The protein below binds the small molecule below.
Small molecule (SMILES): Nc1ncnc2c1ncn2[C@@H]1O[C@H](CO[P](=O)(O)O[P](=O)(O)NP(=O)(O)O)[C@@H](O)[C@H]1O

Binding-site contacts:
Ligand atom O2G contacts residue MG1 of chain 1.C at 2.0 Å.
Ligand atom N3B contacts residue LEU114 of chain 1.A at 3.2 Å (h-bond).
Ligand atom O1B contacts residue LYS102 of chain 1.A at 3.4 Å.
Ligand atom O2' contacts residue TYR4 of chain 2.A at 2.7 Å (h-bond).
Ligand atom N7 contacts residue ASN45 of chain 1.A at 3.2 Å.
Ligand atom N3B contacts residue GLY116 of chain 1.A at 3.0 Å (h-bond).
Ligand atom O1G contacts residue GLY118 of chain 1.A at 2.8 Å (h-bond).
Ligand atom O1A contacts residue VAL119 of chain 1.A at 3.0 Å (h-bond).
Ligand atom O3A contacts residue VAL117 of chain 1.A at 3.3 Å (h-bond).
Ligand atom PG contacts residue MG1 of chain 1.C at 3.3 Å.
Ligand atom N3 contacts residue TYR4 of chain 2.A at 2.7 Å (h-bond).
Ligand atom O1A contacts residue ASN45 of chain 1.A at 3.0 Å (h-bond).
Ligand atom O3G contacts residue LYS336 of chain 1.A at 2.5 Å (salt-bridge).
Ligand atom C2 contacts residue GLU49 of chain 1.A at 3.2 Å.
Ligand atom O2A contacts residue K1 of chain 1.D at 2.8 Å.
Ligand atom N3 contacts residue TYR108 of chain 1.A at 3.0 Å (h-bond).
Ligand atom O2' contacts residue GLY101 of chain 1.A at 3.3 Å (h-bond).
Ligand atom O1G contacts residue GLY116 of chain 1.A at 3.3 Å (h-bond).
Ligand atom N6 contacts residue ASP72 of chain 1.A at 2.8 Å (salt-bridge).
Ligand atom C2' contacts residue TYR4 of chain 2.A at 3.1 Å (hydrophobic).
Ligand atom O4' contacts residue ILE93 of chain 1.A at 3.2 Å.
Ligand atom O2B contacts residue MG1 of chain 1.C at 2.2 Å.
Ligand atom C1' contacts residue TYR4 of chain 2.A at 3.3 Å (hydrophobic).
Ligand atom O2B contacts residue LYS102 of chain 1.A at 2.8 Å (salt-bridge).
Ligand atom O2A contacts residue GLY118 of chain 1.A at 3.3 Å (h-bond).
Ligand atom O3A contacts residue MG1 of chain 1.C at 3.4 Å.
Ligand atom O2A contacts residue VAL119 of chain 1.A at 3.3 Å (h-bond).
Ligand atom O3G contacts residue HIS115 of chain 1.A at 3.1 Å (h-bond).
Ligand atom O1A contacts residue MG1 of chain 1.C at 2.3 Å.
Ligand atom O1G contacts residue VAL117 of chain 1.A at 2.7 Å (h-bond).
Ligand atom O3' contacts residue GLY101 of chain 1.A at 2.9 Å (h-bond).
Ligand atom PA contacts residue MG1 of chain 1.C at 3.4 Å.
Ligand atom N3B contacts residue HIS115 of chain 1.A at 3.2 Å (h-bond).
Ligand atom O2A contacts residue VAL117 of chain 1.A at 3.4 Å.
Ligand atom O3G contacts residue LEU114 of chain 1.A at 2.9 Å (h-bond).
Ligand atom O1G contacts residue GLN334 of chain 1.A at 3.2 Å (h-bond).
Ligand atom O3A contacts residue GLY116 of chain 1.A at 3.2 Å.
Ligand atom PB contacts residue MG1 of chain 1.C at 3.1 Å.
Ligand atom O1G contacts residue HIS115 of chain 1.A at 3.4 Å.
Ligand atom O2B contacts residue ASN45 of chain 1.A at 2.9 Å (h-bond).

Sequence of chain 2.A:
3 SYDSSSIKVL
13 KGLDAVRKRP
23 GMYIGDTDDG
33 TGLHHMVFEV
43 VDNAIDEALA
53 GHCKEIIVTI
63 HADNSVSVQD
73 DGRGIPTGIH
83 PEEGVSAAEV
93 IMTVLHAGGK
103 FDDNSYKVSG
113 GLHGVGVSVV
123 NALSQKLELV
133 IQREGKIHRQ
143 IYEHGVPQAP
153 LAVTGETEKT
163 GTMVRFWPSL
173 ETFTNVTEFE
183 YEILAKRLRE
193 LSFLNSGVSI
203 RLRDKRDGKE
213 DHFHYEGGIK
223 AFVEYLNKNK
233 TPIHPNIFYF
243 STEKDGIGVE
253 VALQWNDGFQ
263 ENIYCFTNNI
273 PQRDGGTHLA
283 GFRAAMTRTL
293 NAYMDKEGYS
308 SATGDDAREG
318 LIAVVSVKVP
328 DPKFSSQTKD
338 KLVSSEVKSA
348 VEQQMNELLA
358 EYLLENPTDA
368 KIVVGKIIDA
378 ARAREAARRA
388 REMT

Sequence of chain 1.A:
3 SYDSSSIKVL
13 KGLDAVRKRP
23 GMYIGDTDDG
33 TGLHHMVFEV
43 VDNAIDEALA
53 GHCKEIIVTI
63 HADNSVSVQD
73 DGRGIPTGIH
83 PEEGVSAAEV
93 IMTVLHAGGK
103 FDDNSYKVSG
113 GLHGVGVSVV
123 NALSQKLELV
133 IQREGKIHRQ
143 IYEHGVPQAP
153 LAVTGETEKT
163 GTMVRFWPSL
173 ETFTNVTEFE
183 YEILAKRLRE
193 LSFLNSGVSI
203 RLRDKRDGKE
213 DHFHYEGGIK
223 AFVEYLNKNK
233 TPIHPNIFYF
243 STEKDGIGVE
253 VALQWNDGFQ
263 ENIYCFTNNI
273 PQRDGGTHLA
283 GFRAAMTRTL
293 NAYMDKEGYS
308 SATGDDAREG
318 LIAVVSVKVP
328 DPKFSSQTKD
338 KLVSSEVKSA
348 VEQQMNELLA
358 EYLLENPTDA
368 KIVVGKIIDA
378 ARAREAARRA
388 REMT